Sequence of chain 1.A:
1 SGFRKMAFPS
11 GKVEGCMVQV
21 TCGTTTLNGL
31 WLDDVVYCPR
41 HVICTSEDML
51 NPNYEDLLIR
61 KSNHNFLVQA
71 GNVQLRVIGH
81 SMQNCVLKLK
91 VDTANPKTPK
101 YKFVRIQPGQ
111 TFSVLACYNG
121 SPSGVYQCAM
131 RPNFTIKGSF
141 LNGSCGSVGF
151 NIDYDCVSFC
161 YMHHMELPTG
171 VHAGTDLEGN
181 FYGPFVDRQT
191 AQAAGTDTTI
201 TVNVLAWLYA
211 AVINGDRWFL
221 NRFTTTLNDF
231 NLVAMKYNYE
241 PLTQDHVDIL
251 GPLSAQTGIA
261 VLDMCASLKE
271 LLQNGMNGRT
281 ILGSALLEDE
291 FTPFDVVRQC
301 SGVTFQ

The protein below binds the small molecule below.
Small molecule (SMILES): Cc1cc(C(=O)N[C@@H](C)C(=O)N[C@H](C(=O)N[C@@H](CC(C)C)C(=O)N[C@H](/C=C\C(=O)OCc2ccccc2)C[C@@H]2CCNC2=O)C(C)C)no1

Binding-site contacts:
Ligand atom N contacts residue GLU166 of chain 2.A at 2.8 Å (salt-bridge).
Ligand atom O contacts residue GLU166 of chain 2.A at 3.0 Å (salt-bridge).
Ligand atom N contacts residue CYS145 of chain 2.A at 3.1 Å (h-bond).
Ligand atom C29 contacts residue HIS163 of chain 2.A at 3.5 Å.
Ligand atom O contacts residue MET165 of chain 2.A at 3.2 Å.
Ligand atom N contacts residue THR190 of chain 2.A at 2.9 Å (h-bond).
Ligand atom C4 contacts residue PRO168 of chain 2.A at 3.5 Å (hydrophobic).
Ligand atom CA contacts residue GLU166 of chain 2.A at 3.5 Å.
Ligand atom CA contacts residue THR190 of chain 2.A at 3.7 Å.
Ligand atom C27 contacts residue ASN142 of chain 2.A at 3.4 Å.
Ligand atom C5 contacts residue THR26 of chain 2.A at 3.3 Å.
Ligand atom N6 contacts residue PHE140 of chain 2.A at 3.1 Å (h-bond).
Ligand atom O8 contacts residue GLU166 of chain 2.A at 3.6 Å.
Ligand atom O contacts residue GLN189 of chain 2.A at 3.3 Å.
Ligand atom CA contacts residue HIS164 of chain 2.A at 3.7 Å.
Ligand atom C27 contacts residue LEU141 of chain 2.A at 3.6 Å (hydrophobic).
Ligand atom C contacts residue PRO168 of chain 2.A at 3.5 Å (hydrophobic).
Ligand atom O contacts residue PRO168 of chain 2.A at 3.6 Å.
Ligand atom C contacts residue GLU166 of chain 2.A at 3.6 Å.
Ligand atom O8 contacts residue HIS172 of chain 2.A at 3.3 Å.
Ligand atom C contacts residue HIS164 of chain 2.A at 3.5 Å.
Ligand atom O8 contacts residue HIS163 of chain 2.A at 2.5 Å (h-bond).
Ligand atom O contacts residue GLY143 of chain 2.A at 2.8 Å (h-bond).
Ligand atom C25 contacts residue CYS145 of chain 2.A at 3.6 Å (hydrophobic).
Ligand atom C3 contacts residue THR24 of chain 2.A at 3.6 Å.
Ligand atom CA contacts residue CYS145 of chain 2.A at 3.0 Å (hydrophobic).
Ligand atom C20 contacts residue CYS145 of chain 2.A at 1.8 Å (hydrophobic).
Ligand atom C3 contacts residue THR26 of chain 2.A at 3.5 Å.
Ligand atom CD1 contacts residue HIS41 of chain 2.A at 3.6 Å.
Ligand atom CA contacts residue GLN189 of chain 2.A at 3.7 Å.
Ligand atom CB contacts residue THR190 of chain 2.A at 3.3 Å.
Ligand atom N6 contacts residue SER1 of chain 1.A at 3.7 Å.
Ligand atom C25 contacts residue HIS163 of chain 2.A at 3.5 Å.
Ligand atom N contacts residue HIS164 of chain 2.A at 3.1 Å (h-bond).
Ligand atom N6 contacts residue GLU166 of chain 2.A at 3.4 Å (salt-bridge).
Ligand atom O8 contacts residue PHE140 of chain 2.A at 3.4 Å.
Ligand atom N contacts residue GLN189 of chain 2.A at 2.9 Å (h-bond).
Ligand atom C21 contacts residue CYS145 of chain 2.A at 2.5 Å (hydrophobic).
Ligand atom C4 contacts residue THR26 of chain 2.A at 2.9 Å.
Ligand atom C28 contacts residue ASN142 of chain 2.A at 3.4 Å.

Sequence of chain 2.A:
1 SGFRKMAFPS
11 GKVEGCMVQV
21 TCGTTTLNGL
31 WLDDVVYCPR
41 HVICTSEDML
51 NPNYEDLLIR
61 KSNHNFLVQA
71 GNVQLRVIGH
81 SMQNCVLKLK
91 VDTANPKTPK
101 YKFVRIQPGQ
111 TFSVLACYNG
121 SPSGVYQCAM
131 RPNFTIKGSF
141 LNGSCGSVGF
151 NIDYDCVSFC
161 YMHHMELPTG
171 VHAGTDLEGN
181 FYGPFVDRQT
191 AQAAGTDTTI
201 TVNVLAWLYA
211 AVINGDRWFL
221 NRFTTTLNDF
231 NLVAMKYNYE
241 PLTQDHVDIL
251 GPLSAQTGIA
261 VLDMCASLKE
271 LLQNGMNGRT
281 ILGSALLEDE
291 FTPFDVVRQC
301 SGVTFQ